A small-molecule ligand and the protein it binds are described below.
Small molecule (SMILES): CC(=O)N[C@H]1[C@H](O[C@H]2[C@H](O)[C@@H](NC(C)=O)CO[C@@H]2CO)O[C@H](CO)[C@@H](O[C@@H]2O[C@H](CO)[C@@H](O)[C@H](O)[C@@H]2O)[C@@H]1O

Sequence of chain 1.C:
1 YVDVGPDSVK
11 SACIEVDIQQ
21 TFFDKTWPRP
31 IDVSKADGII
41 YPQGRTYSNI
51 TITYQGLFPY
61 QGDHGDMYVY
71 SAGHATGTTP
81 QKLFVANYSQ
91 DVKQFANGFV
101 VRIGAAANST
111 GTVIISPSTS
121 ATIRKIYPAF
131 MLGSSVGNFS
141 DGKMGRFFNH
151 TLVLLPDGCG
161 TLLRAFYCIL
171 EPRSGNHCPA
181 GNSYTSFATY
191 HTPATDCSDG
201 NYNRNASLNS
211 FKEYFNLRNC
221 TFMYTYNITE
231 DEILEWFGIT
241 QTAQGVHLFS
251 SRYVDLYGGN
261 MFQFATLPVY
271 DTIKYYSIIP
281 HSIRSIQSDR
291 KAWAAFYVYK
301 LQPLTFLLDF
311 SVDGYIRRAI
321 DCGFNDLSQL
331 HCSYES

Binding-site contacts:
Ligand atom C1 contacts residue ASN108 of chain 1.C at 1.4 Å.
Ligand atom O4 contacts residue TYR257 of chain 1.C at 4.3 Å.
Ligand atom O4 contacts residue ILE233 of chain 1.C at 4.0 Å.
Ligand atom C5 contacts residue TYR257 of chain 1.C at 3.8 Å (hydrophobic).
Ligand atom C8 contacts residue GLU232 of chain 1.C at 4.4 Å.
Ligand atom C3 contacts residue TYR257 of chain 1.C at 4.1 Å (hydrophobic).
Ligand atom O5 contacts residue TYR257 of chain 1.C at 4.4 Å.
Ligand atom C4 contacts residue ASN108 of chain 1.C at 4.2 Å.
Ligand atom C8 contacts residue LEU234 of chain 1.C at 4.4 Å (hydrophobic).
Ligand atom C6 contacts residue TYR257 of chain 1.C at 4.4 Å (hydrophobic).
Ligand atom C3 contacts residue ILE233 of chain 1.C at 4.3 Å (hydrophobic).
Ligand atom C2 contacts residue TYR257 of chain 1.C at 3.8 Å (hydrophobic).
Ligand atom C7 contacts residue ALA107 of chain 1.C at 3.9 Å (hydrophobic).
Ligand atom C1 contacts residue GLU232 of chain 1.C at 3.8 Å.
Ligand atom N2 contacts residue GLU232 of chain 1.C at 3.2 Å (salt-bridge).
Ligand atom C5 contacts residue ASN108 of chain 1.C at 3.6 Å.
Ligand atom C8 contacts residue ALA105 of chain 1.C at 3.6 Å (hydrophobic).
Ligand atom O5 contacts residue ILE233 of chain 1.C at 4.4 Å.
Ligand atom C7 contacts residue GLU232 of chain 1.C at 4.2 Å.
Ligand atom O7 contacts residue ASN108 of chain 1.C at 3.0 Å (h-bond).
Ligand atom O7 contacts residue ALA107 of chain 1.C at 3.8 Å.
Ligand atom C4 contacts residue TYR257 of chain 1.C at 4.0 Å (hydrophobic).
Ligand atom N2 contacts residue ASN108 of chain 1.C at 2.9 Å (h-bond).
Ligand atom C2 contacts residue GLU232 of chain 1.C at 3.7 Å.
Ligand atom C3 contacts residue GLU232 of chain 1.C at 3.6 Å.
Ligand atom C1 contacts residue TYR257 of chain 1.C at 3.5 Å (hydrophobic).
Ligand atom C6 contacts residue TYR257 of chain 1.C at 4.1 Å (hydrophobic).
Ligand atom C3 contacts residue ASN108 of chain 1.C at 3.7 Å.
Ligand atom O6 contacts residue TYR257 of chain 1.C at 4.1 Å.
Ligand atom C8 contacts residue ASN108 of chain 1.C at 4.4 Å.
Ligand atom O5 contacts residue ASN108 of chain 1.C at 2.3 Å (h-bond).
Ligand atom C7 contacts residue ASN108 of chain 1.C at 3.2 Å.
Ligand atom C2 contacts residue ASN108 of chain 1.C at 2.4 Å.
Ligand atom O3 contacts residue GLU232 of chain 1.C at 4.4 Å.
Ligand atom C8 contacts residue ALA107 of chain 1.C at 4.0 Å (hydrophobic).
Ligand atom C8 contacts residue GLY104 of chain 1.C at 4.0 Å.
Ligand atom O3 contacts residue ILE233 of chain 1.C at 4.2 Å.